Binding-site contacts:
Ligand atom O9 contacts residue HIS91 of chain 1.D at 3.4 Å.
Ligand atom O8 contacts residue LEU197 of chain 1.D at 3.3 Å.
Ligand atom S7 contacts residue HIS117 of chain 1.D at 3.9 Å.
Ligand atom O9 contacts residue VAL119 of chain 1.D at 3.8 Å.
Ligand atom O18 contacts residue SER130 of chain 1.D at 3.3 Å.
Ligand atom S7 contacts residue THR198 of chain 1.D at 3.8 Å.
Ligand atom N10 contacts residue ZN1 of chain 1.O at 2.0 Å.
Ligand atom N10 contacts residue HIS91 of chain 1.D at 3.3 Å (h-bond).
Ligand atom O9 contacts residue TRP208 of chain 1.D at 3.8 Å.
Ligand atom O8 contacts residue TRP208 of chain 1.D at 3.5 Å.
Ligand atom F14 contacts residue VAL119 of chain 1.D at 3.3 Å.
Ligand atom N10 contacts residue GLU104 of chain 1.D at 4.0 Å.
Ligand atom O19 contacts residue GLN89 of chain 1.D at 3.7 Å.
Ligand atom O8 contacts residue THR198 of chain 1.D at 3.0 Å (h-bond).
Ligand atom S7 contacts residue HIS91 of chain 1.D at 3.9 Å.
Ligand atom N10 contacts residue HIS117 of chain 1.D at 3.3 Å (h-bond).
Ligand atom F14 contacts residue LEU139 of chain 1.D at 3.4 Å.
Ligand atom O20 contacts residue VAL119 of chain 1.D at 3.7 Å.
Ligand atom F13 contacts residue VAL141 of chain 1.D at 3.4 Å.
Ligand atom O18 contacts residue ALA129 of chain 1.D at 3.6 Å.
Ligand atom F12 contacts residue ZN1 of chain 1.O at 3.6 Å.
Ligand atom C17 contacts residue ALA129 of chain 1.D at 3.7 Å (hydrophobic).
Ligand atom C5 contacts residue THR199 of chain 1.D at 3.6 Å.
Ligand atom F13 contacts residue LEU197 of chain 1.D at 3.9 Å.
Ligand atom F12 contacts residue THR199 of chain 1.D at 3.2 Å.
Ligand atom N10 contacts residue HIS93 of chain 1.D at 3.4 Å (h-bond).
Ligand atom F11 contacts residue GLN89 of chain 1.D at 3.8 Å.
Ligand atom C3 contacts residue VAL119 of chain 1.D at 3.9 Å (hydrophobic).
Ligand atom N10 contacts residue THR198 of chain 1.D at 2.8 Å (h-bond).
Ligand atom C6 contacts residue GLN89 of chain 1.D at 4.0 Å.
Ligand atom O9 contacts residue ZN1 of chain 1.O at 3.0 Å.
Ligand atom C4 contacts residue HIS91 of chain 1.D at 3.9 Å.
Ligand atom F11 contacts residue THR199 of chain 1.D at 4.0 Å.
Ligand atom S7 contacts residue ZN1 of chain 1.O at 3.0 Å.
Ligand atom F12 contacts residue HIS91 of chain 1.D at 3.5 Å.
Ligand atom O20 contacts residue GLN89 of chain 1.D at 3.6 Å (h-bond).
Ligand atom O9 contacts residue HIS117 of chain 1.D at 3.4 Å (h-bond).
Ligand atom O9 contacts residue VAL141 of chain 1.D at 3.8 Å.
Ligand atom C5 contacts residue HIS91 of chain 1.D at 3.6 Å.
Ligand atom C2 contacts residue VAL119 of chain 1.D at 3.8 Å (hydrophobic).

The small molecule below binds the protein below.
Small molecule (SMILES): NS(=O)(=O)c1c(F)c(F)c(S(=O)(=O)CCO)c(F)c1F

Sequence of chain 1.D:
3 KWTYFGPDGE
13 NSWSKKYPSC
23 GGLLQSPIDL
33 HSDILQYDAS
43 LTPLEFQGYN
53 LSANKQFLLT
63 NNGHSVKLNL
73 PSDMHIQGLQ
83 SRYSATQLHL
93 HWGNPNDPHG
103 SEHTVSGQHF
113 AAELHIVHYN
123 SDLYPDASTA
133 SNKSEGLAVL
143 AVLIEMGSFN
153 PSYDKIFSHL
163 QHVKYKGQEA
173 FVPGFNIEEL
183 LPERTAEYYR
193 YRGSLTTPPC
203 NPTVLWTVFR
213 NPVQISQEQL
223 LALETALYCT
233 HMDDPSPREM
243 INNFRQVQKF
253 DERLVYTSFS